Binding-site contacts:
Ligand atom N contacts residue TYR65 of chain 1.A at 4.4 Å.
Ligand atom O contacts residue PHE61 of chain 1.A at 3.9 Å.
Ligand atom O contacts residue TYR65 of chain 1.A at 3.8 Å.
Ligand atom O contacts residue GLY1 of chain 1.L at 4.1 Å.
Ligand atom N contacts residue SER20 of chain 1.A at 3.8 Å.
Ligand atom C contacts residue GLY1 of chain 1.L at 3.8 Å.
Ligand atom O contacts residue ILE68 of chain 1.A at 3.7 Å.
Ligand atom O contacts residue LEU64 of chain 1.A at 4.0 Å.
Ligand atom OXT contacts residue PHE61 of chain 1.A at 3.7 Å.
Ligand atom CA contacts residue ILE68 of chain 1.A at 4.4 Å (hydrophobic).
Ligand atom C contacts residue PHE61 of chain 1.A at 4.0 Å (hydrophobic).
Ligand atom OXT contacts residue GLY1 of chain 1.L at 2.6 Å (h-bond).
Ligand atom C contacts residue ILE68 of chain 1.A at 4.2 Å (hydrophobic).

This small molecule binds to this protein.
Small molecule (SMILES): NCC(=O)O

Sequence of chain 1.A:
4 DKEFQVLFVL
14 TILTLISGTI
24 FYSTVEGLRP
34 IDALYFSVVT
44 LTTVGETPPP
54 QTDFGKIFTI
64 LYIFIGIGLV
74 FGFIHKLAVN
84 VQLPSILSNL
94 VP